Sequence of chain 1.B:
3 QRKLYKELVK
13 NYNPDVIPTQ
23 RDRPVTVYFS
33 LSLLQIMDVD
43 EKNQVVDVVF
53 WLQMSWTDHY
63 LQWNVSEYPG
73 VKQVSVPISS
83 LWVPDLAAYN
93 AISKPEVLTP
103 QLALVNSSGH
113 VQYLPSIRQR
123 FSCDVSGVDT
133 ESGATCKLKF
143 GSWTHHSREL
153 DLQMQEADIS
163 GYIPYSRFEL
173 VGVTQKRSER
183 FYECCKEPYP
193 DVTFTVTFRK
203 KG

A protein and the small-molecule ligand that binds it are described below.
Small molecule (SMILES): CC(=O)N[C@@H]1[C@@H](O)[C@H](O)[C@@H](CO)O[C@H]1O

Sequence of chain 1.A:
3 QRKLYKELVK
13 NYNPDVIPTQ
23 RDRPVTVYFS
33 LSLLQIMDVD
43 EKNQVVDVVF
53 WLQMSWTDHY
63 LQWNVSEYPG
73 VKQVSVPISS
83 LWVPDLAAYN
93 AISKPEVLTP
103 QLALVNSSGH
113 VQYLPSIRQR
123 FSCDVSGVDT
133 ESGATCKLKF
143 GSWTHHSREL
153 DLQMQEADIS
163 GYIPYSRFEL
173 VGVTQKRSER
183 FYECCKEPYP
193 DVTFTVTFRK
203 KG

Binding-site contacts:
Ligand atom O7 contacts residue GLN114 of chain 1.B at 4.1 Å.
Ligand atom O5 contacts residue ASN108 of chain 1.B at 2.4 Å (h-bond).
Ligand atom C7 contacts residue ASN108 of chain 1.B at 3.5 Å.
Ligand atom C1 contacts residue SER110 of chain 1.B at 4.0 Å.
Ligand atom C4 contacts residue ASN108 of chain 1.B at 4.3 Å.
Ligand atom O5 contacts residue SER110 of chain 1.B at 3.2 Å (h-bond).
Ligand atom C5 contacts residue SER110 of chain 1.B at 4.2 Å.
Ligand atom N2 contacts residue ASN108 of chain 1.B at 3.1 Å (h-bond).
Ligand atom C5 contacts residue ASN108 of chain 1.B at 3.6 Å.
Ligand atom C3 contacts residue ASN108 of chain 1.B at 3.9 Å.
Ligand atom C7 contacts residue HIS112 of chain 1.B at 4.5 Å.
Ligand atom N2 contacts residue HIS112 of chain 1.B at 3.4 Å.
Ligand atom C2 contacts residue HIS112 of chain 1.B at 3.8 Å.
Ligand atom C6 contacts residue SER110 of chain 1.B at 4.1 Å.
Ligand atom C1 contacts residue ASN108 of chain 1.B at 1.4 Å.
Ligand atom C2 contacts residue ASN108 of chain 1.B at 2.5 Å.
Ligand atom C8 contacts residue ASN108 of chain 1.B at 4.3 Å.
Ligand atom O7 contacts residue CYS186 of chain 1.A at 4.3 Å.
Ligand atom C1 contacts residue HIS112 of chain 1.B at 4.1 Å.
Ligand atom O7 contacts residue ASN108 of chain 1.B at 4.0 Å.